This protein binds this small molecule.
Small molecule (SMILES): O=C(O)c1cc2ccccc2s1

Binding-site contacts:
Ligand atom O10 contacts residue GLU282 of chain 2.A at 3.4 Å.
Ligand atom C07 contacts residue LEU185 of chain 2.A at 3.8 Å (hydrophobic).
Ligand atom C08 contacts residue BYN1 of chain 2.E at 1.8 Å.
Ligand atom C07 contacts residue BYN1 of chain 2.E at 2.3 Å.
Ligand atom C05 contacts residue LEU439 of chain 2.A at 4.0 Å (hydrophobic).
Ligand atom C06 contacts residue PHE437 of chain 2.A at 3.9 Å (hydrophobic).
Ligand atom C08 contacts residue LEU439 of chain 2.A at 4.1 Å (hydrophobic).
Ligand atom C04 contacts residue MET283 of chain 2.A at 4.0 Å (hydrophobic).
Ligand atom C03 contacts residue PHE437 of chain 2.A at 3.4 Å (hydrophobic).
Ligand atom C09 contacts residue MET283 of chain 2.A at 4.0 Å (hydrophobic).
Ligand atom C07 contacts residue LEU439 of chain 2.A at 3.6 Å (hydrophobic).
Ligand atom O11 contacts residue ARG173 of chain 2.A at 3.2 Å (salt-bridge).
Ligand atom C02 contacts residue GLN190 of chain 2.A at 3.7 Å.
Ligand atom S12 contacts residue MET283 of chain 2.A at 3.3 Å (h-bond).
Ligand atom C01 contacts residue PHE437 of chain 2.A at 3.6 Å (hydrophobic).
Ligand atom O10 contacts residue MET283 of chain 2.A at 2.9 Å (h-bond).
Ligand atom C05 contacts residue BYN1 of chain 2.E at 3.1 Å.
Ligand atom C03 contacts residue BYN1 of chain 2.E at 3.5 Å.
Ligand atom O11 contacts residue PHE280 of chain 2.A at 3.6 Å.
Ligand atom C02 contacts residue BYN1 of chain 2.E at 3.3 Å.
Ligand atom C03 contacts residue ILE327 of chain 2.A at 4.1 Å (hydrophobic).
Ligand atom C02 contacts residue TYR394 of chain 2.A at 4.1 Å (hydrophobic).
Ligand atom S12 contacts residue ILE327 of chain 2.A at 3.8 Å.
Ligand atom C01 contacts residue GLN190 of chain 2.A at 3.7 Å.
Ligand atom C02 contacts residue PHE437 of chain 2.A at 3.6 Å (hydrophobic).
Ligand atom C01 contacts residue TYR394 of chain 2.A at 3.9 Å (hydrophobic).
Ligand atom S12 contacts residue BYN1 of chain 2.E at 2.7 Å (h-bond).
Ligand atom O11 contacts residue BYN1 of chain 2.E at 2.1 Å (h-bond).
Ligand atom C01 contacts residue BYN1 of chain 2.E at 3.1 Å.
Ligand atom O11 contacts residue GLU282 of chain 2.A at 3.7 Å.
Ligand atom C05 contacts residue PHE437 of chain 2.A at 4.1 Å (hydrophobic).
Ligand atom C06 contacts residue BYN1 of chain 2.E at 3.2 Å.
Ligand atom O10 contacts residue BYN1 of chain 2.E at 3.0 Å (h-bond).
Ligand atom C04 contacts residue PHE437 of chain 2.A at 3.8 Å (hydrophobic).
Ligand atom C09 contacts residue ARG173 of chain 2.A at 4.0 Å.
Ligand atom C09 contacts residue GLU282 of chain 2.A at 3.5 Å.
Ligand atom C09 contacts residue BYN1 of chain 2.E at 2.1 Å.
Ligand atom C04 contacts residue BYN1 of chain 2.E at 3.2 Å.
Ligand atom C06 contacts residue ILE187 of chain 2.A at 4.0 Å (hydrophobic).
Ligand atom C02 contacts residue THR395 of chain 2.A at 4.1 Å.

Sequence of chain 2.A:
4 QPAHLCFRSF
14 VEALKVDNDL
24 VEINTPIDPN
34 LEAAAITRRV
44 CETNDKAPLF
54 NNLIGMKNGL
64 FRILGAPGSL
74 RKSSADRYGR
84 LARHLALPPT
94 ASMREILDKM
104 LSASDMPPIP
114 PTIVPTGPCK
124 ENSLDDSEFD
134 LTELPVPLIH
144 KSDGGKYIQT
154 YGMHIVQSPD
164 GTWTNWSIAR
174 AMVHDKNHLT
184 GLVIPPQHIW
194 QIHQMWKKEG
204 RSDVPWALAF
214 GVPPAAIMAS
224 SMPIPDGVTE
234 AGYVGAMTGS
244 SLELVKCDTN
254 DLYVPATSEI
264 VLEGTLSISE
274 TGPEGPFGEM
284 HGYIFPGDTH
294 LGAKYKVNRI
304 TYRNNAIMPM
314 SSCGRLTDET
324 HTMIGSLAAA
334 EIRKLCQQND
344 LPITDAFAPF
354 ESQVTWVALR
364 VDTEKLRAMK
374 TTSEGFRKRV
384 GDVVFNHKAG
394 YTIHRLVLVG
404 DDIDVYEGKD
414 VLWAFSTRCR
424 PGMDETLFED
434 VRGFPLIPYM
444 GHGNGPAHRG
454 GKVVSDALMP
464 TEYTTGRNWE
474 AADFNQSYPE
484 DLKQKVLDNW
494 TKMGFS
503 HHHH